The protein below binds the small molecule below.
Small molecule (SMILES): O=C1c2ccccc2CCC[C@@H]1Cc1c[nH]c2cc(Br)ccc12

Binding-site contacts:
Ligand atom C14 contacts residue ASN256 of chain 1.D at 3.4 Å.
Ligand atom C09 contacts residue LEU246 of chain 1.D at 3.2 Å (hydrophobic).
Ligand atom C03 contacts residue CYS239 of chain 1.D at 3.8 Å (hydrophobic).
Ligand atom C05 contacts residue LEU253 of chain 1.D at 3.7 Å (hydrophobic).
Ligand atom C12 contacts residue LEU253 of chain 1.D at 3.8 Å (hydrophobic).
Ligand atom C06 contacts residue LEU253 of chain 1.D at 3.7 Å (hydrophobic).
Ligand atom C12 contacts residue LYS252 of chain 1.D at 3.6 Å.
Ligand atom C01 contacts residue VAL236 of chain 1.D at 3.7 Å (hydrophobic).
Ligand atom C15 contacts residue THR179 of chain 1.C at 3.6 Å.
Ligand atom BR1 contacts residue VAL313 of chain 1.D at 3.5 Å.
Ligand atom C11 contacts residue ALA248 of chain 1.D at 3.3 Å (hydrophobic).
Ligand atom C17 contacts residue LYS350 of chain 1.D at 3.6 Å.
Ligand atom C06 contacts residue ALA248 of chain 1.D at 3.8 Å (hydrophobic).
Ligand atom C04 contacts residue CYS239 of chain 1.D at 3.7 Å (hydrophobic).
Ligand atom C19 contacts residue ASN256 of chain 1.D at 3.8 Å.
Ligand atom C15 contacts residue ASN256 of chain 1.D at 3.2 Å.
Ligand atom O01 contacts residue ALA248 of chain 1.D at 2.7 Å.
Ligand atom N01 contacts residue THR179 of chain 1.C at 2.4 Å (h-bond).
Ligand atom C15 contacts residue LYS350 of chain 1.D at 3.8 Å.
Ligand atom BR1 contacts residue ASN348 of chain 1.D at 3.3 Å.
Ligand atom N01 contacts residue LYS350 of chain 1.D at 3.8 Å.
Ligand atom C13 contacts residue ASN256 of chain 1.D at 3.8 Å.
Ligand atom C18 contacts residue LYS350 of chain 1.D at 3.5 Å.
Ligand atom C20 contacts residue ASN256 of chain 1.D at 3.5 Å.
Ligand atom O01 contacts residue ASP249 of chain 1.D at 3.4 Å (salt-bridge).
Ligand atom N01 contacts residue ASN256 of chain 1.D at 3.2 Å.
Ligand atom C18 contacts residue ASN256 of chain 1.D at 3.7 Å.
Ligand atom BR1 contacts residue VAL181 of chain 1.C at 3.6 Å.
Ligand atom C01 contacts residue LEU240 of chain 1.D at 3.9 Å (hydrophobic).
Ligand atom C01 contacts residue LEU253 of chain 1.D at 3.7 Å (hydrophobic).
Ligand atom C19 contacts residue MET257 of chain 1.D at 3.5 Å (hydrophobic).
Ligand atom C08 contacts residue LEU246 of chain 1.D at 3.8 Å (hydrophobic).
Ligand atom C13 contacts residue LYS252 of chain 1.D at 3.9 Å.
Ligand atom C17 contacts residue ASN256 of chain 1.D at 3.5 Å.
Ligand atom C05 contacts residue ALA248 of chain 1.D at 3.5 Å (hydrophobic).
Ligand atom C02 contacts residue VAL236 of chain 1.D at 2.9 Å (hydrophobic).
Ligand atom N01 contacts residue ALA180 of chain 1.C at 3.9 Å.
Ligand atom C16 contacts residue ASN256 of chain 1.D at 3.2 Å.
Ligand atom C14 contacts residue THR179 of chain 1.C at 3.1 Å.
Ligand atom C07 contacts residue CYS239 of chain 1.D at 3.7 Å (hydrophobic).

Sequence of chain 1.D:
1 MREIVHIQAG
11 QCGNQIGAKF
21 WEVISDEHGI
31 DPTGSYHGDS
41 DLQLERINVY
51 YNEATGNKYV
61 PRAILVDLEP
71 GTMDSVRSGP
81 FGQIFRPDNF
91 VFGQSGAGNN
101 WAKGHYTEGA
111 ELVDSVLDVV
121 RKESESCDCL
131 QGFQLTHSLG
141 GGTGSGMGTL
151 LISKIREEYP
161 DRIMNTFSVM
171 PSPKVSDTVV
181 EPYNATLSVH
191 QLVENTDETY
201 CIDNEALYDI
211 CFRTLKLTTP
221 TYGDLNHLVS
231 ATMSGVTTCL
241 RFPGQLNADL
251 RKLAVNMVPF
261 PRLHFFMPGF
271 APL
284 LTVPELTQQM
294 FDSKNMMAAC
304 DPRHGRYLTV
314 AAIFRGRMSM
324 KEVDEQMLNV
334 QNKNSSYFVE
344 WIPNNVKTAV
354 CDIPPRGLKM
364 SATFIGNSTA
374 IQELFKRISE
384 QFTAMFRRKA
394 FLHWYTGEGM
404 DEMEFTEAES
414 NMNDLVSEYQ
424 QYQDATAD

Sequence of chain 1.C:
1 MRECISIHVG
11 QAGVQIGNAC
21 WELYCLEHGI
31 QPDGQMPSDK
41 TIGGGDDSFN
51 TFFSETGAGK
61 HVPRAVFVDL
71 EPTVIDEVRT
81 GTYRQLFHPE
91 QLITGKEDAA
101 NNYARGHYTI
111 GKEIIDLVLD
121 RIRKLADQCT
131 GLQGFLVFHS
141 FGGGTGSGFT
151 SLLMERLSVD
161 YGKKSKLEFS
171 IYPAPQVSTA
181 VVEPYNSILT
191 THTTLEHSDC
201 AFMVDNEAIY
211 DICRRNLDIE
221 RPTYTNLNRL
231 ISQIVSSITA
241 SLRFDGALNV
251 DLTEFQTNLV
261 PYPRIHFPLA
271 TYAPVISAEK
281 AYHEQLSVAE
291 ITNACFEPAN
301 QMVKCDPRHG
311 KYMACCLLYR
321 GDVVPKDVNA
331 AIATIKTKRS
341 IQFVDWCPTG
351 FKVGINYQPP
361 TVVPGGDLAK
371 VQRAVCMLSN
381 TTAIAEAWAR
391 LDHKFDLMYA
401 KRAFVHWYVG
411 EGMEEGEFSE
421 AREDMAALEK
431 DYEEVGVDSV